This protein binds this small molecule.
Small molecule (SMILES): CC[C@H](C)[C@H](NC(=O)[C@H](CCC(N)=O)NC(=O)[C@@H]1CCCN1)C(=O)N[C@H](C(=O)N[C@@H](CC(N)=O)C(=O)N[C@@H](CCCN=C(N)N)C(=O)N1CCC[C@H]1C=O)[C@@H](C)CC

Sequence of chain 1.A:
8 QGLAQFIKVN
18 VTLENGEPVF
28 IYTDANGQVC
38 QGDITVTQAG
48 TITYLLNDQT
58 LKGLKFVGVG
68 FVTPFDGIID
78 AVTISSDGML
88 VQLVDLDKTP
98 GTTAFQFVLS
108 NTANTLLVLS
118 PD

Binding-site contacts:
Ligand atom CD contacts residue ASP119 of chain 1.A at 3.3 Å.
Ligand atom CD1 contacts residue ILE49 of chain 1.A at 3.5 Å (hydrophobic).
Ligand atom N contacts residue THR100 of chain 1.A at 2.8 Å (h-bond).
Ligand atom N contacts residue ASP40 of chain 1.A at 2.8 Å (salt-bridge).
Ligand atom CA contacts residue GLY98 of chain 1.A at 3.5 Å.
Ligand atom O contacts residue THR44 of chain 1.A at 3.4 Å.
Ligand atom ND2 contacts residue ILE75 of chain 1.A at 3.1 Å (h-bond).
Ligand atom CA contacts residue THR100 of chain 1.A at 3.2 Å.
Ligand atom O contacts residue THR100 of chain 1.A at 2.9 Å (h-bond).
Ligand atom CA contacts residue ASP94 of chain 1.A at 3.4 Å.
Ligand atom N contacts residue ILE41 of chain 1.A at 3.0 Å (h-bond).
Ligand atom OD1 contacts residue ASP92 of chain 1.A at 2.5 Å (salt-bridge).
Ligand atom O contacts residue PHE102 of chain 1.A at 2.9 Å (h-bond).
Ligand atom CD contacts residue PRO97 of chain 1.A at 3.4 Å (hydrophobic).
Ligand atom N contacts residue ASP119 of chain 1.A at 3.2 Å.
Ligand atom OE1 contacts residue THR99 of chain 1.A at 3.5 Å.
Ligand atom CA contacts residue ILE41 of chain 1.A at 3.4 Å (hydrophobic).
Ligand atom N contacts residue PHE102 of chain 1.A at 2.9 Å (h-bond).
Ligand atom O contacts residue VAL43 of chain 1.A at 3.3 Å (h-bond).
Ligand atom CG contacts residue ASP92 of chain 1.A at 3.4 Å.
Ligand atom CB contacts residue GLY39 of chain 1.A at 3.5 Å.
Ligand atom O contacts residue GLY98 of chain 1.A at 3.3 Å (h-bond).
Ligand atom O contacts residue ALA101 of chain 1.A at 3.3 Å.
Ligand atom CG2 contacts residue ASP92 of chain 1.A at 3.4 Å.
Ligand atom C contacts residue ASP94 of chain 1.A at 3.4 Å.
Ligand atom O contacts residue THR42 of chain 1.A at 3.4 Å.
Ligand atom O contacts residue THR99 of chain 1.A at 3.2 Å.
Ligand atom N contacts residue ASP94 of chain 1.A at 3.5 Å (salt-bridge).
Ligand atom O contacts residue ASP94 of chain 1.A at 3.1 Å (salt-bridge).
Ligand atom CB contacts residue THR96 of chain 1.A at 3.2 Å.
Ligand atom ND2 contacts residue THR96 of chain 1.A at 3.0 Å (h-bond).
Ligand atom N contacts residue ASP94 of chain 1.A at 3.4 Å (salt-bridge).
Ligand atom ND2 contacts residue ASP92 of chain 1.A at 3.2 Å (salt-bridge).
Ligand atom N contacts residue GLY98 of chain 1.A at 2.8 Å (h-bond).
Ligand atom O contacts residue VAL43 of chain 1.A at 2.7 Å (h-bond).
Ligand atom O contacts residue ASP40 of chain 1.A at 3.2 Å.
Ligand atom CB contacts residue ASP94 of chain 1.A at 3.3 Å.
Ligand atom N contacts residue VAL43 of chain 1.A at 2.7 Å (h-bond).
Ligand atom CB contacts residue ASP94 of chain 1.A at 3.3 Å.
Ligand atom O contacts residue ILE41 of chain 1.A at 3.2 Å (h-bond).